Binding-site contacts:
Ligand atom C1 contacts residue TYR327 of chain 1.C at 3.4 Å (hydrophobic).
Ligand atom C6 contacts residue ASN237 of chain 1.C at 3.5 Å.
Ligand atom N1 contacts residue TYR327 of chain 1.C at 4.3 Å.
Ligand atom C7 contacts residue LYS330 of chain 1.C at 4.3 Å.
Ligand atom C5 contacts residue LYS330 of chain 1.C at 4.5 Å.
Ligand atom C4 contacts residue LYS330 of chain 1.C at 3.5 Å.
Ligand atom C7 contacts residue TYR327 of chain 1.C at 3.9 Å (hydrophobic).
Ligand atom C2 contacts residue LYS330 of chain 1.C at 3.2 Å.
Ligand atom N1 contacts residue LYS330 of chain 1.C at 4.3 Å.
Ligand atom C7 contacts residue ASN237 of chain 1.C at 4.3 Å.
Ligand atom C3 contacts residue LYS330 of chain 1.C at 3.8 Å.
Ligand atom C5 contacts residue ASN237 of chain 1.C at 3.4 Å.
Ligand atom N1 contacts residue ASN237 of chain 1.C at 4.3 Å.

A protein and the small-molecule ligand that binds it are described below.
Small molecule (SMILES): CC[N+](C)(C)CCCS(=O)(=O)[O-]

Sequence of chain 1.C:
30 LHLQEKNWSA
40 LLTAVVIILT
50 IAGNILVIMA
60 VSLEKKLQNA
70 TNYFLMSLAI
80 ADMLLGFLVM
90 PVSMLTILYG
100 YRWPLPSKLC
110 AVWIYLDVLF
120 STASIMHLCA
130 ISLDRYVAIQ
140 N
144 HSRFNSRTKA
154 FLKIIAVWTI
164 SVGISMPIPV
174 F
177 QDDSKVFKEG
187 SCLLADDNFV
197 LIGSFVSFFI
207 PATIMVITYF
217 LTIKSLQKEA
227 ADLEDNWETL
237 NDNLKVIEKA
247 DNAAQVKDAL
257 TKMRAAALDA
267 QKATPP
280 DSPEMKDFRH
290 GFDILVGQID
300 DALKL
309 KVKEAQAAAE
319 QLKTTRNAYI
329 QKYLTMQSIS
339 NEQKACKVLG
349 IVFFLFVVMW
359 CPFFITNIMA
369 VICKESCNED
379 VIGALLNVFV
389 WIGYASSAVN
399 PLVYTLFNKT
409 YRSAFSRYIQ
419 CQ